Binding-site contacts:
Ligand atom C6 contacts residue ASN315 of chain 4.E at 4.5 Å.
Ligand atom C2 contacts residue ASN315 of chain 4.E at 2.5 Å.
Ligand atom O7 contacts residue ASN315 of chain 4.E at 4.2 Å.
Ligand atom O5 contacts residue THR313 of chain 4.E at 4.3 Å.
Ligand atom C3 contacts residue ASN315 of chain 4.E at 3.8 Å.
Ligand atom C1 contacts residue ASN315 of chain 4.E at 1.4 Å.
Ligand atom C8 contacts residue ILE281 of chain 4.E at 4.5 Å (hydrophobic).
Ligand atom C6 contacts residue THR313 of chain 4.E at 4.5 Å.
Ligand atom C1 contacts residue VAL314 of chain 4.E at 4.4 Å (hydrophobic).
Ligand atom C4 contacts residue ASN315 of chain 4.E at 4.3 Å.
Ligand atom N2 contacts residue ASN315 of chain 4.E at 2.8 Å (h-bond).
Ligand atom C5 contacts residue ASN315 of chain 4.E at 3.7 Å.
Ligand atom C7 contacts residue ASN315 of chain 4.E at 3.3 Å.
Ligand atom C8 contacts residue ASN315 of chain 4.E at 3.5 Å.
Ligand atom O5 contacts residue ASN315 of chain 4.E at 2.4 Å (h-bond).
Ligand atom O5 contacts residue VAL314 of chain 4.E at 3.8 Å.

The small molecule below binds the protein below.
Small molecule (SMILES): CC(=O)N[C@@H]1[C@@H](O)[C@H](O)[C@@H](CO)O[C@H]1O

Sequence of chain 4.E:
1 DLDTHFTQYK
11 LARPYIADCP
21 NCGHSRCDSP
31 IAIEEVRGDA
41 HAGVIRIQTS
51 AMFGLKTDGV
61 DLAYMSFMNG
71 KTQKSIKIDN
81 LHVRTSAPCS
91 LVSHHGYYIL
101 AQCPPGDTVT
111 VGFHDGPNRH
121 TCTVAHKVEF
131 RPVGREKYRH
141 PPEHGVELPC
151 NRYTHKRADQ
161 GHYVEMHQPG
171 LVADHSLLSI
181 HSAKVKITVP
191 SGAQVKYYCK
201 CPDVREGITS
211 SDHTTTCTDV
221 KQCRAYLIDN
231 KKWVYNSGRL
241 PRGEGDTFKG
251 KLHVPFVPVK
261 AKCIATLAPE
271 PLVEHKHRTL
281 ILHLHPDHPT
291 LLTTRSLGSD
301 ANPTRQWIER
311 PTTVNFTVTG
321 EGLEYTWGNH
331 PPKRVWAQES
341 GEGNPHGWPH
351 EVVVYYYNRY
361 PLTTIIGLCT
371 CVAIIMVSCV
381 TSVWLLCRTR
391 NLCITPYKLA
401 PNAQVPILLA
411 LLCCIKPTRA